This small molecule binds to this protein.
Small molecule (SMILES): CC(C)[C@H](NC(=O)N[C@H](C(=O)N[C@H]1/C=C/CCNC(=O)C=C[C@H](C(C)C)NC1=O)C(C)C)C(=O)O

Sequence of chain 1.Z:
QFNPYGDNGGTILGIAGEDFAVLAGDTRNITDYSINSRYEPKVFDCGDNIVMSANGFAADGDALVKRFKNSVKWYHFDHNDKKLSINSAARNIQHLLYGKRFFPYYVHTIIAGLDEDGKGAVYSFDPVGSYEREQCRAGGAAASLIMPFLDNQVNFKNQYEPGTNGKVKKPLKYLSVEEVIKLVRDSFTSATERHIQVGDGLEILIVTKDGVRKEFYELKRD

Binding-site contacts:
Ligand atom C22 contacts residue THR1 of chain 1.Y at 2.4 Å.
Ligand atom C28 contacts residue THR1 of chain 1.Y at 3.7 Å.
Ligand atom C22 contacts residue LYS33 of chain 1.Y at 3.8 Å.
Ligand atom C19 contacts residue GLY47 of chain 1.Y at 3.8 Å.
Ligand atom C24 contacts residue MET45 of chain 1.Y at 3.8 Å (hydrophobic).
Ligand atom C8 contacts residue ASP145 of chain 1.Z at 3.5 Å.
Ligand atom C13 contacts residue ALA20 of chain 1.Y at 3.8 Å (hydrophobic).
Ligand atom C28 contacts residue GLY47 of chain 1.Y at 3.9 Å.
Ligand atom C14 contacts residue ASP145 of chain 1.Z at 3.5 Å.
Ligand atom N21 contacts residue GLY47 of chain 1.Y at 3.0 Å (h-bond).
Ligand atom C24 contacts residue ALA46 of chain 1.Y at 3.8 Å (hydrophobic).
Ligand atom O20 contacts residue ALA20 of chain 1.Y at 3.1 Å.
Ligand atom C13 contacts residue THR21 of chain 1.Y at 3.9 Å.
Ligand atom C13 contacts residue ALA27 of chain 1.Y at 3.7 Å (hydrophobic).
Ligand atom C33 contacts residue GLY47 of chain 1.Y at 3.7 Å.
Ligand atom C24 contacts residue THR1 of chain 1.Y at 3.8 Å.
Ligand atom N7 contacts residue ASP145 of chain 1.Z at 3.2 Å (salt-bridge).
Ligand atom C23 contacts residue THR1 of chain 1.Y at 3.0 Å.
Ligand atom C34 contacts residue GLY47 of chain 1.Y at 3.0 Å.
Ligand atom C26 contacts residue LYS33 of chain 1.Y at 4.0 Å.
Ligand atom N21 contacts residue THR1 of chain 1.Y at 3.6 Å.
Ligand atom O29 contacts residue THR1 of chain 1.Y at 3.6 Å.
Ligand atom C5 contacts residue VAL147 of chain 1.Z at 3.5 Å (hydrophobic).
Ligand atom C22 contacts residue GLY47 of chain 1.Y at 3.9 Å.
Ligand atom C26 contacts residue THR1 of chain 1.Y at 1.5 Å.
Ligand atom O2 contacts residue PRO146 of chain 1.Z at 3.5 Å.
Ligand atom C25 contacts residue LYS33 of chain 1.Y at 3.9 Å.
Ligand atom C18 contacts residue GLY47 of chain 1.Y at 3.5 Å.
Ligand atom O20 contacts residue THR21 of chain 1.Y at 2.8 Å (h-bond).
Ligand atom O29 contacts residue GLY47 of chain 1.Y at 3.2 Å (h-bond).
Ligand atom C18 contacts residue ALA49 of chain 1.Y at 3.9 Å (hydrophobic).
Ligand atom O16 contacts residue ALA49 of chain 1.Y at 3.6 Å.
Ligand atom C22 contacts residue ARG19 of chain 1.Y at 3.8 Å.
Ligand atom N36 contacts residue ASP145 of chain 1.Z at 2.9 Å (salt-bridge).
Ligand atom C33 contacts residue THR21 of chain 1.Y at 3.8 Å.
Ligand atom C23 contacts residue LYS33 of chain 1.Y at 3.6 Å.
Ligand atom C27 contacts residue THR1 of chain 1.Y at 2.5 Å.
Ligand atom N17 contacts residue THR21 of chain 1.Y at 3.2 Å (h-bond).
Ligand atom C24 contacts residue GLY47 of chain 1.Y at 3.6 Å.
Ligand atom C14 contacts residue SER149 of chain 1.Z at 3.9 Å.

Sequence of chain 1.Y:
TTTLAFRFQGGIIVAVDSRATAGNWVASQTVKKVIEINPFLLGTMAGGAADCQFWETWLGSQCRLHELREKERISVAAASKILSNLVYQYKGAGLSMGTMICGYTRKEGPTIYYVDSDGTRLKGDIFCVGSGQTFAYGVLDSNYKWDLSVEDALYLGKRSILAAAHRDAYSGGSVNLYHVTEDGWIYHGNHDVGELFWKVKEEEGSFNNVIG